Sequence of chain 1.B:
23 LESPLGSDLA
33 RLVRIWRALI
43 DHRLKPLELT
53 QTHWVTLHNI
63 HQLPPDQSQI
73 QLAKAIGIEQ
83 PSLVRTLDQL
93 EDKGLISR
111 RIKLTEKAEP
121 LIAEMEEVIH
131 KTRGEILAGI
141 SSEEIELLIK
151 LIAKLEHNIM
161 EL

Sequence of chain 2.B:
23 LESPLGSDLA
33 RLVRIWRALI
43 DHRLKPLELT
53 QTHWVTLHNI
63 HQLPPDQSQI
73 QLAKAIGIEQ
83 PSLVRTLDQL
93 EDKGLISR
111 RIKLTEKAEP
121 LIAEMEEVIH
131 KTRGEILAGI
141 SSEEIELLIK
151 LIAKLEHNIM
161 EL

A small-molecule ligand and the protein it binds are described below.
Small molecule (SMILES): O=C(O)c1ccccc1O

Binding-site contacts:
Ligand atom C6 contacts residue THR88 of chain 2.B at 3.4 Å.
Ligand atom O1' contacts residue ILE80 of chain 2.B at 3.9 Å.
Ligand atom C1' contacts residue SER84 of chain 2.B at 4.5 Å.
Ligand atom C5 contacts residue ILE80 of chain 2.B at 3.6 Å (hydrophobic).
Ligand atom C5 contacts residue THR58 of chain 2.B at 3.5 Å.
Ligand atom C4 contacts residue ILE80 of chain 2.B at 4.0 Å (hydrophobic).
Ligand atom C6 contacts residue SER84 of chain 2.B at 3.7 Å.
Ligand atom C5 contacts residue THR88 of chain 2.B at 3.2 Å.
Ligand atom C3 contacts residue ILE78 of chain 2.B at 4.1 Å (hydrophobic).
Ligand atom O2 contacts residue ARG36 of chain 1.B at 4.2 Å.
Ligand atom C4 contacts residue LEU85 of chain 2.B at 4.4 Å (hydrophobic).
Ligand atom C4 contacts residue ILE78 of chain 2.B at 4.0 Å (hydrophobic).
Ligand atom C4 contacts residue THR88 of chain 2.B at 4.2 Å.
Ligand atom C2 contacts residue THR54 of chain 2.B at 3.9 Å.
Ligand atom C3 contacts residue THR54 of chain 2.B at 3.7 Å.
Ligand atom O2 contacts residue ILE80 of chain 2.B at 4.1 Å.
Ligand atom C1 contacts residue THR54 of chain 2.B at 3.7 Å.
Ligand atom C4 contacts residue THR54 of chain 2.B at 3.3 Å.
Ligand atom C3 contacts residue VAL57 of chain 2.B at 4.0 Å (hydrophobic).
Ligand atom C3 contacts residue THR58 of chain 2.B at 3.8 Å.
Ligand atom O2' contacts residue SER84 of chain 2.B at 4.0 Å.
Ligand atom C5 contacts residue LEU85 of chain 2.B at 3.9 Å (hydrophobic).
Ligand atom C6 contacts residue THR54 of chain 2.B at 3.4 Å.
Ligand atom C5 contacts residue SER84 of chain 2.B at 4.3 Å.
Ligand atom C6 contacts residue LEU85 of chain 2.B at 4.5 Å (hydrophobic).
Ligand atom C2 contacts residue ILE80 of chain 2.B at 4.0 Å (hydrophobic).
Ligand atom C1 contacts residue ILE80 of chain 2.B at 3.6 Å (hydrophobic).
Ligand atom C1' contacts residue ILE80 of chain 2.B at 4.2 Å (hydrophobic).
Ligand atom C5 contacts residue THR54 of chain 2.B at 3.1 Å.
Ligand atom C4 contacts residue THR58 of chain 2.B at 2.8 Å.
Ligand atom C3 contacts residue ILE80 of chain 2.B at 4.2 Å (hydrophobic).
Ligand atom C6 contacts residue ILE80 of chain 2.B at 3.4 Å (hydrophobic).